Binding-site contacts:
Ligand atom C36 contacts residue LYS288 of chain 2.B at 3.7 Å.
Ligand atom C01 contacts residue GLN335 of chain 2.B at 3.4 Å.
Ligand atom C12 contacts residue ASN342 of chain 2.B at 3.5 Å.
Ligand atom C15 contacts residue GLN335 of chain 2.B at 3.9 Å.
Ligand atom C14 contacts residue ASN342 of chain 2.B at 4.2 Å.
Ligand atom C29 contacts residue ASN297 of chain 2.B at 3.9 Å.
Ligand atom C21 contacts residue GLY336 of chain 2.B at 4.0 Å.
Ligand atom C6 contacts residue ASN342 of chain 2.B at 3.8 Å.
Ligand atom O01 contacts residue ALA338 of chain 2.B at 3.3 Å (h-bond).
Ligand atom C26 contacts residue GLY336 of chain 2.B at 3.9 Å.
Ligand atom C9 contacts residue ASN342 of chain 2.B at 3.2 Å.
Ligand atom C33 contacts residue LYS288 of chain 2.B at 3.8 Å.
Ligand atom O03 contacts residue LYS288 of chain 2.B at 3.7 Å.
Ligand atom C33 contacts residue GLN335 of chain 2.B at 3.7 Å.
Ligand atom C31 contacts residue GLY336 of chain 2.B at 3.8 Å.
Ligand atom C15 contacts residue ALA338 of chain 2.B at 4.1 Å (hydrophobic).
Ligand atom O01 contacts residue ARG337 of chain 2.B at 3.4 Å.
Ligand atom C01 contacts residue GLY336 of chain 2.B at 4.1 Å.
Ligand atom C9 contacts residue GLN335 of chain 2.B at 3.5 Å.
Ligand atom O10 contacts residue ASN342 of chain 2.B at 3.3 Å (h-bond).
Ligand atom C31 contacts residue ARG337 of chain 2.B at 4.1 Å.
Ligand atom C20 contacts residue ARG337 of chain 2.B at 3.8 Å.
Ligand atom C15 contacts residue ARG337 of chain 2.B at 3.6 Å.
Ligand atom O03 contacts residue ASN297 of chain 2.B at 3.4 Å (h-bond).
Ligand atom C20 contacts residue ALA338 of chain 2.B at 3.8 Å (hydrophobic).
Ligand atom C29 contacts residue GLY336 of chain 2.B at 3.9 Å.
Ligand atom C14 contacts residue ARG337 of chain 2.B at 3.5 Å.
Ligand atom C3 contacts residue ALA338 of chain 2.B at 4.1 Å (hydrophobic).
Ligand atom C12 contacts residue ARG337 of chain 2.B at 3.6 Å.
Ligand atom C24 contacts residue GLY336 of chain 2.B at 4.0 Å.
Ligand atom C12 contacts residue GLN335 of chain 2.B at 3.5 Å.
Ligand atom C21 contacts residue ARG337 of chain 2.B at 4.0 Å.
Ligand atom C01 contacts residue LYS288 of chain 2.B at 3.6 Å.
Ligand atom O37 contacts residue LYS288 of chain 2.B at 2.8 Å (salt-bridge).
Ligand atom C26 contacts residue ASN297 of chain 2.B at 3.8 Å.
Ligand atom C4 contacts residue ALA338 of chain 2.B at 3.7 Å (hydrophobic).
Ligand atom C20 contacts residue GLY336 of chain 2.B at 3.9 Å.
Ligand atom C14 contacts residue ALA338 of chain 2.B at 4.0 Å (hydrophobic).
Ligand atom O10 contacts residue GLN335 of chain 2.B at 2.6 Å (h-bond).
Ligand atom C21 contacts residue ALA338 of chain 2.B at 3.7 Å (hydrophobic).

Sequence of chain 2.B:
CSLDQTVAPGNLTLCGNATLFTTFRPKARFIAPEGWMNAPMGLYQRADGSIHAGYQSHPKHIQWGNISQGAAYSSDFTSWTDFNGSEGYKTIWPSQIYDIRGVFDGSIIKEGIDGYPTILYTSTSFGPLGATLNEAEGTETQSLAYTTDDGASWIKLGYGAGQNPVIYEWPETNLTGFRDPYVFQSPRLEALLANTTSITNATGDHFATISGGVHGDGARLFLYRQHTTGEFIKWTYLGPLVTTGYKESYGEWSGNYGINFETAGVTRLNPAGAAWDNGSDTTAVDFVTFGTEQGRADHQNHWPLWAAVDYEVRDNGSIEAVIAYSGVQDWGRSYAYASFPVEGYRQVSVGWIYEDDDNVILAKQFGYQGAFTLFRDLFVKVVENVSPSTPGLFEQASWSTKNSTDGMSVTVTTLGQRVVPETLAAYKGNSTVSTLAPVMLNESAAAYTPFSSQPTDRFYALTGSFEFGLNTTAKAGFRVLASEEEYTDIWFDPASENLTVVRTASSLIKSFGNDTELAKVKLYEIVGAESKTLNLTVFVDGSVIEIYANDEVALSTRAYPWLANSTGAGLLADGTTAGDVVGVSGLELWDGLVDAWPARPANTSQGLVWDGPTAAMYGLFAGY

A small-molecule ligand and the protein it binds are described below.
Small molecule (SMILES): O=C(O[C@@H]1Cc2c(O)cc(O)cc2O[C@@H]1c1cc(O)c(O)c(O)c1)c1cc(O)c(O)c(O)c1